This protein binds this small molecule.
Small molecule (SMILES): CC(=O)N[C@H]1[C@H](O[C@H]2[C@H](O)[C@@H](NC(C)=O)CO[C@@H]2CO)O[C@H](CO)[C@@H](O)[C@@H]1O

Sequence of chain 1.A:
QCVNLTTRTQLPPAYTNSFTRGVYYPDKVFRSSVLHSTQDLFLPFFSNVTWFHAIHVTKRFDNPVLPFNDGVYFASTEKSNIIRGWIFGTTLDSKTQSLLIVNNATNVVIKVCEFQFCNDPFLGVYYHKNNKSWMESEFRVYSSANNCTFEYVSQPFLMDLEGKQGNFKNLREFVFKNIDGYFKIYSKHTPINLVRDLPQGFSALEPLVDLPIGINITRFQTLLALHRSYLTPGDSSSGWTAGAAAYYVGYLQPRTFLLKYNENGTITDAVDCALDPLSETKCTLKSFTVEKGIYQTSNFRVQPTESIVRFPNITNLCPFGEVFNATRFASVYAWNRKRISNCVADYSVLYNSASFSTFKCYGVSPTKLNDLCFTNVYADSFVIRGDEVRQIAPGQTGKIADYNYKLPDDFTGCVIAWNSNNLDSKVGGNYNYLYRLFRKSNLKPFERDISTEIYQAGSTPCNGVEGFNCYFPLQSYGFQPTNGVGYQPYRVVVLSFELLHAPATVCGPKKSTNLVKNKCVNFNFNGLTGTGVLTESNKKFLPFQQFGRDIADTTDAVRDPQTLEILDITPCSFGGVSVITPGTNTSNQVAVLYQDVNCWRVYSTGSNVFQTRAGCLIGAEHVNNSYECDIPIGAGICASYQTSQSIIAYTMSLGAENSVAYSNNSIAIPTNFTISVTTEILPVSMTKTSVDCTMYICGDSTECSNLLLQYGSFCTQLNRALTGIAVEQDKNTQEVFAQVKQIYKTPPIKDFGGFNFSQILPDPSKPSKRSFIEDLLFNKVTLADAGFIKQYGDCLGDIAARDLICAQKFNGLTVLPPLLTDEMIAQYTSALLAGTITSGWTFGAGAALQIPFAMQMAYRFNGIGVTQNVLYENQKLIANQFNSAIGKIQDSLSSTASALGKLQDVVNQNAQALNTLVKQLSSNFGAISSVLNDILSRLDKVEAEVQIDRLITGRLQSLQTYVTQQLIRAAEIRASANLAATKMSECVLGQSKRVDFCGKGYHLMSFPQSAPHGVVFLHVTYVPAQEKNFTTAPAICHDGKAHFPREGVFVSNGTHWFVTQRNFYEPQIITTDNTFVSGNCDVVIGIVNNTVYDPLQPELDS

Binding-site contacts:
Ligand atom C1 contacts residue ASN1134 of chain 1.A at 1.4 Å.
Ligand atom C4 contacts residue ASN1134 of chain 1.A at 4.2 Å.
Ligand atom C2 contacts residue ASN1134 of chain 1.A at 2.4 Å.
Ligand atom O6 contacts residue ASN1134 of chain 1.A at 4.4 Å.
Ligand atom C7 contacts residue ASN1134 of chain 1.A at 3.4 Å.
Ligand atom C5 contacts residue ASN1134 of chain 1.A at 3.6 Å.
Ligand atom C3 contacts residue ASN1134 of chain 1.A at 3.8 Å.
Ligand atom O7 contacts residue ASN1134 of chain 1.A at 3.4 Å (h-bond).
Ligand atom O5 contacts residue ASN1134 of chain 1.A at 2.3 Å (h-bond).
Ligand atom N2 contacts residue ASN1134 of chain 1.A at 2.9 Å (h-bond).